The small molecule below binds the protein below.
Small molecule (SMILES): CC(=O)N[C@@H]1[C@@H](O)[C@H](O)[C@@H](CO)O[C@H]1O

Sequence of chain 1.A:
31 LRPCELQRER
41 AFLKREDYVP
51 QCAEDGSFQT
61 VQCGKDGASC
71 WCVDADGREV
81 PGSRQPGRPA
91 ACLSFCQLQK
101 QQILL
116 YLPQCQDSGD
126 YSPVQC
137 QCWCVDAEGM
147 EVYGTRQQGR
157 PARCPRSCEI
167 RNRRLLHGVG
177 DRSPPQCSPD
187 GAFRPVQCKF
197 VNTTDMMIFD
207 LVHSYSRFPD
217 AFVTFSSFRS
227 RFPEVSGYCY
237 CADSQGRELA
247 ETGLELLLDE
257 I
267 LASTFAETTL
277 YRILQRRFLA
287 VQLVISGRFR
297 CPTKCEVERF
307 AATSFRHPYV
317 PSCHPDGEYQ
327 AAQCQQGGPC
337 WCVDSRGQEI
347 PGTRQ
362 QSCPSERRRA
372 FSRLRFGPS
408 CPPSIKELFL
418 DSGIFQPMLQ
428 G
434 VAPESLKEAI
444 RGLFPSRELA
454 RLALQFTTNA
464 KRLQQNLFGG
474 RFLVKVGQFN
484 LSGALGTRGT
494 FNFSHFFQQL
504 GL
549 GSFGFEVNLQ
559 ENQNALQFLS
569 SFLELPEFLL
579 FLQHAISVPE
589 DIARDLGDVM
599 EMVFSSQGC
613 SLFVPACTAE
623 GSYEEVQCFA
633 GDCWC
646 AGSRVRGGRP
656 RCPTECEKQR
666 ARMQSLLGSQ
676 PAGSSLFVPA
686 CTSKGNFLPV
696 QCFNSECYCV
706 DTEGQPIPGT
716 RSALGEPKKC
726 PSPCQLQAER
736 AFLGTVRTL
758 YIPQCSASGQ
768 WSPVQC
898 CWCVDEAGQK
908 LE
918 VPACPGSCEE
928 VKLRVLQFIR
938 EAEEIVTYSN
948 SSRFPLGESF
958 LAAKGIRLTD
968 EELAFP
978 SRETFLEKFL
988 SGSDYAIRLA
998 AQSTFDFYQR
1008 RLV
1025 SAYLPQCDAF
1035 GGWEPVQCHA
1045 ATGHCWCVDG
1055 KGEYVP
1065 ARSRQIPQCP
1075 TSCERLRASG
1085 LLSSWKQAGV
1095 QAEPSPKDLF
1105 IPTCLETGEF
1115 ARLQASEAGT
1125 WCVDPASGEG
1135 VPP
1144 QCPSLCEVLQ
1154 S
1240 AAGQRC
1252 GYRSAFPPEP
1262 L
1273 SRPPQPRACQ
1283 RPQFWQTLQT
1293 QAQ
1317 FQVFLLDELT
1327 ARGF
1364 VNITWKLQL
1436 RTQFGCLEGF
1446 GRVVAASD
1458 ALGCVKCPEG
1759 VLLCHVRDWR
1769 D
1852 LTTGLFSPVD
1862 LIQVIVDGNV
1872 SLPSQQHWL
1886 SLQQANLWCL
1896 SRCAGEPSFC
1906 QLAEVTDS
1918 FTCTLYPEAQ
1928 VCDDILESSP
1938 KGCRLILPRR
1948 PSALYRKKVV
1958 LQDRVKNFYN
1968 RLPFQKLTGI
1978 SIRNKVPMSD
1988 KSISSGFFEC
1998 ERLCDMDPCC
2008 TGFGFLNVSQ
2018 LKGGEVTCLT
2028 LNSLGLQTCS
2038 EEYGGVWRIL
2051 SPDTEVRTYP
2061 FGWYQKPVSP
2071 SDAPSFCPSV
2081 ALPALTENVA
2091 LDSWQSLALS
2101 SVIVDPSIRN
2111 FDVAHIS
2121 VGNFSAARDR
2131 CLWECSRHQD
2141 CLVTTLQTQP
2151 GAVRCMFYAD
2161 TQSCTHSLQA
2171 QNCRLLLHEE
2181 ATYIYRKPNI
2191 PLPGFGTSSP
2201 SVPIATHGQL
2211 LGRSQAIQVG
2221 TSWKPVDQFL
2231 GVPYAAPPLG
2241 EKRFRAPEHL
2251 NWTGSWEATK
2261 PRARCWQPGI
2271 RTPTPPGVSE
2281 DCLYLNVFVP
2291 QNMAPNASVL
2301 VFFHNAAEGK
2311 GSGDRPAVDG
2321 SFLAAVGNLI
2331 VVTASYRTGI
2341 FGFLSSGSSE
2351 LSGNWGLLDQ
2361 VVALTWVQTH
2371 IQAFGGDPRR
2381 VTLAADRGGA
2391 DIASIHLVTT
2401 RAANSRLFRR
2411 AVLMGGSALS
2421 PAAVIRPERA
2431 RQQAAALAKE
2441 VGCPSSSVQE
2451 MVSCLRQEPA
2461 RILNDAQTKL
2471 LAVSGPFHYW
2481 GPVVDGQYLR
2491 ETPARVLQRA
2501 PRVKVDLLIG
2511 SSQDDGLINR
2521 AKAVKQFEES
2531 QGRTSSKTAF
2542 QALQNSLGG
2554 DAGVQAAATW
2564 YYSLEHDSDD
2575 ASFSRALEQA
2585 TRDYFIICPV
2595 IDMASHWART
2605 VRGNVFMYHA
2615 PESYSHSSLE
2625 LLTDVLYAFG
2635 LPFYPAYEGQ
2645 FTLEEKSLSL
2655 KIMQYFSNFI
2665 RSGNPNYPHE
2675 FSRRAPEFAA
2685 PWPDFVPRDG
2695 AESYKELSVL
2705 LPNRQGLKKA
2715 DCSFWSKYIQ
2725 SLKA

Binding-site contacts:
Ligand atom C7 contacts residue HIS2249 of chain 1.A at 4.0 Å.
Ligand atom C7 contacts residue ASN2251 of chain 1.A at 3.6 Å.
Ligand atom C1 contacts residue ASN2251 of chain 1.A at 1.4 Å.
Ligand atom O7 contacts residue ASN2251 of chain 1.A at 3.8 Å.
Ligand atom N2 contacts residue HIS2249 of chain 1.A at 4.0 Å.
Ligand atom N2 contacts residue ASN2251 of chain 1.A at 3.0 Å (h-bond).
Ligand atom C3 contacts residue ASN2251 of chain 1.A at 3.8 Å.
Ligand atom C2 contacts residue ASN2251 of chain 1.A at 2.5 Å.
Ligand atom C8 contacts residue GLU2248 of chain 1.A at 3.4 Å.
Ligand atom C5 contacts residue ASN2251 of chain 1.A at 3.6 Å.
Ligand atom C8 contacts residue HIS2249 of chain 1.A at 3.1 Å.
Ligand atom O5 contacts residue ASN2251 of chain 1.A at 2.4 Å (h-bond).
Ligand atom C4 contacts residue ASN2251 of chain 1.A at 4.2 Å.
Ligand atom C7 contacts residue GLU2248 of chain 1.A at 4.4 Å.